Binding-site contacts:
Ligand atom C07 contacts residue ALA40 of chain 1.A at 3.4 Å (hydrophobic).
Ligand atom C12 contacts residue MET89 of chain 1.A at 3.3 Å (hydrophobic).
Ligand atom C14 contacts residue GLY92 of chain 1.A at 3.5 Å.
Ligand atom C11 contacts residue GLY92 of chain 1.A at 3.5 Å.
Ligand atom N10 contacts residue TYR88 of chain 1.A at 3.5 Å.
Ligand atom C07 contacts residue THR86 of chain 1.A at 4.0 Å.
Ligand atom C01 contacts residue ALA151 of chain 1.A at 3.1 Å (hydrophobic).
Ligand atom N20 contacts residue LEU20 of chain 1.A at 3.8 Å.
Ligand atom N10 contacts residue MET89 of chain 1.A at 3.0 Å (h-bond).
Ligand atom C12 contacts residue TYR88 of chain 1.A at 3.9 Å (hydrophobic).
Ligand atom C02 contacts residue ALA151 of chain 1.A at 3.5 Å (hydrophobic).
Ligand atom C05 contacts residue ALA40 of chain 1.A at 4.0 Å (hydrophobic).
Ligand atom C09 contacts residue MET89 of chain 1.A at 4.0 Å (hydrophobic).
Ligand atom N19 contacts residue GLY92 of chain 1.A at 3.8 Å.
Ligand atom C13 contacts residue GLY92 of chain 1.A at 3.4 Å.
Ligand atom C15 contacts residue GLY92 of chain 1.A at 3.6 Å.
Ligand atom C06 contacts residue ALA40 of chain 1.A at 3.6 Å (hydrophobic).
Ligand atom O24 contacts residue VAL28 of chain 1.A at 3.5 Å.
Ligand atom C06 contacts residue LEU141 of chain 1.A at 3.3 Å (hydrophobic).
Ligand atom C09 contacts residue LEU20 of chain 1.A at 3.9 Å (hydrophobic).
Ligand atom C16 contacts residue GLY92 of chain 1.A at 3.6 Å.
Ligand atom C07 contacts residue LEU141 of chain 1.A at 3.4 Å (hydrophobic).
Ligand atom C05 contacts residue LEU141 of chain 1.A at 3.8 Å (hydrophobic).
Ligand atom N19 contacts residue ALA90 of chain 1.A at 3.6 Å.
Ligand atom N08 contacts residue LEU141 of chain 1.A at 3.8 Å.
Ligand atom N08 contacts residue MET89 of chain 1.A at 3.4 Å (h-bond).
Ligand atom C01 contacts residue MET61 of chain 1.A at 3.8 Å (hydrophobic).
Ligand atom C23 contacts residue VAL28 of chain 1.A at 4.0 Å (hydrophobic).
Ligand atom C29 contacts residue ALA138 of chain 1.A at 3.5 Å (hydrophobic).
Ligand atom C07 contacts residue GLU87 of chain 1.A at 3.4 Å.
Ligand atom C11 contacts residue MET89 of chain 1.A at 3.5 Å (hydrophobic).
Ligand atom C01 contacts residue GLU57 of chain 1.A at 3.2 Å.
Ligand atom C12 contacts residue GLY92 of chain 1.A at 3.3 Å.
Ligand atom N10 contacts residue LEU20 of chain 1.A at 3.8 Å.
Ligand atom C22 contacts residue VAL28 of chain 1.A at 3.6 Å (hydrophobic).
Ligand atom C11 contacts residue LEU20 of chain 1.A at 3.8 Å (hydrophobic).
Ligand atom C05 contacts residue THR86 of chain 1.A at 3.4 Å.
Ligand atom N08 contacts residue ALA40 of chain 1.A at 3.8 Å.
Ligand atom C16 contacts residue LEU20 of chain 1.A at 3.9 Å (hydrophobic).
Ligand atom C21 contacts residue LEU141 of chain 1.A at 3.7 Å (hydrophobic).

Sequence of chain 1.A:
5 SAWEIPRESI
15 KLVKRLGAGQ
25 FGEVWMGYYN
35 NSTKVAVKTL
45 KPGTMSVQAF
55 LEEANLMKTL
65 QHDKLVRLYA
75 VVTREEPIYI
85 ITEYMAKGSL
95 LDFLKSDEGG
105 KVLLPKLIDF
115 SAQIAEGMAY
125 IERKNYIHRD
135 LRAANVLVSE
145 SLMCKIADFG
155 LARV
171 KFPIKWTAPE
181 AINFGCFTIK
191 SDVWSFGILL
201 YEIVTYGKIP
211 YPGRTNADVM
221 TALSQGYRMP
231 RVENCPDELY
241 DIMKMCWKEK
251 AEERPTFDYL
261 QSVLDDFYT

The protein below binds the small molecule below.
Small molecule (SMILES): CCCc1cc(OC2CCNCC2)c2nc(Nc3ccc4cn[nH]c4c3)ncc2c1